Binding-site contacts:
Ligand atom C contacts residue ASN116 of chain 1.D at 3.4 Å.
Ligand atom CB contacts residue HIS162 of chain 1.B at 3.1 Å.
Ligand atom C contacts residue TYR323 of chain 1.D at 3.7 Å (hydrophobic).
Ligand atom C contacts residue ARG115 of chain 1.D at 3.7 Å.
Ligand atom OD1 contacts residue ASN116 of chain 1.D at 3.9 Å.
Ligand atom OG2 contacts residue ARG115 of chain 1.D at 3.7 Å.
Ligand atom N4 contacts residue SER29 of chain 1.D at 3.2 Å (h-bond).
Ligand atom C1 contacts residue TYR323 of chain 1.D at 3.3 Å (hydrophobic).
Ligand atom O52 contacts residue GLN328 of chain 1.D at 3.8 Å.
Ligand atom O51 contacts residue LYS331 of chain 1.D at 2.8 Å (salt-bridge).
Ligand atom CD contacts residue THR161 of chain 1.B at 3.5 Å.
Ligand atom C3 contacts residue VAL119 of chain 1.D at 3.9 Å (hydrophobic).
Ligand atom OG2 contacts residue HIS162 of chain 1.B at 3.8 Å.
Ligand atom N2 contacts residue TYR323 of chain 1.D at 3.6 Å.
Ligand atom C5 contacts residue TYR323 of chain 1.D at 3.2 Å (hydrophobic).
Ligand atom CA contacts residue HIS162 of chain 1.B at 3.4 Å.
Ligand atom CG contacts residue HIS162 of chain 1.B at 3.8 Å.
Ligand atom N2 contacts residue ARG115 of chain 1.D at 3.9 Å.
Ligand atom OD2 contacts residue ASN116 of chain 1.D at 2.6 Å (h-bond).
Ligand atom OG2 contacts residue ASN291 of chain 1.A at 4.0 Å.
Ligand atom C5 contacts residue GLN328 of chain 1.D at 3.6 Å.
Ligand atom OG2 contacts residue THR281 of chain 1.A at 3.8 Å.
Ligand atom C5 contacts residue LYS331 of chain 1.D at 3.8 Å.
Ligand atom C4 contacts residue TYR323 of chain 1.D at 3.5 Å (hydrophobic).
Ligand atom OD2 contacts residue TYR323 of chain 1.D at 3.7 Å.
Ligand atom O51 contacts residue GLN328 of chain 1.D at 3.6 Å.
Ligand atom C3 contacts residue HIS91 of chain 1.D at 3.8 Å.
Ligand atom O52 contacts residue TYR323 of chain 1.D at 2.4 Å (h-bond).
Ligand atom C2 contacts residue ARG115 of chain 1.D at 3.8 Å.
Ligand atom N4 contacts residue GLN328 of chain 1.D at 2.6 Å (h-bond).
Ligand atom C2 contacts residue TYR323 of chain 1.D at 3.6 Å (hydrophobic).
Ligand atom N2 contacts residue ASN116 of chain 1.D at 2.8 Å (h-bond).
Ligand atom C4 contacts residue GLN328 of chain 1.D at 3.4 Å.
Ligand atom CD contacts residue ASN116 of chain 1.D at 3.3 Å.
Ligand atom C1 contacts residue ARG115 of chain 1.D at 3.8 Å.
Ligand atom OD2 contacts residue THR161 of chain 1.B at 3.1 Å.
Ligand atom CB contacts residue THR161 of chain 1.B at 3.4 Å.
Ligand atom N3 contacts residue ARG115 of chain 1.D at 3.0 Å (salt-bridge).
Ligand atom N1 contacts residue ASN116 of chain 1.D at 3.2 Å (h-bond).
Ligand atom OD1 contacts residue THR161 of chain 1.B at 3.0 Å (h-bond).

Sequence of chain 1.B:
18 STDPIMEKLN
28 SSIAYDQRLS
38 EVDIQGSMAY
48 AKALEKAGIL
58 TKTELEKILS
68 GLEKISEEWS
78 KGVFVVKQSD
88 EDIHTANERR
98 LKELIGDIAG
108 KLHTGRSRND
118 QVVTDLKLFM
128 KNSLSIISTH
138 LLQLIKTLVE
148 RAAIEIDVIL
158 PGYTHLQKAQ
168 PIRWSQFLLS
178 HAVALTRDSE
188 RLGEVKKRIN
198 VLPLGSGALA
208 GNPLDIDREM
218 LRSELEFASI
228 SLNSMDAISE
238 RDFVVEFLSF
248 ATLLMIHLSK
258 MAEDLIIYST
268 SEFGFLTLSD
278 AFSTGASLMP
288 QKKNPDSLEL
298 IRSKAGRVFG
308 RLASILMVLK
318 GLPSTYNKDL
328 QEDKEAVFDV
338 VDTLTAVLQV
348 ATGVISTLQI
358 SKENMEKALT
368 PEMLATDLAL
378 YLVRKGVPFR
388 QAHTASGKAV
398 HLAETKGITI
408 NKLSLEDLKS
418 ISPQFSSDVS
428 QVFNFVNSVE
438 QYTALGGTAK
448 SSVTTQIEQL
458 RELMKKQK

Sequence of chain 1.A:
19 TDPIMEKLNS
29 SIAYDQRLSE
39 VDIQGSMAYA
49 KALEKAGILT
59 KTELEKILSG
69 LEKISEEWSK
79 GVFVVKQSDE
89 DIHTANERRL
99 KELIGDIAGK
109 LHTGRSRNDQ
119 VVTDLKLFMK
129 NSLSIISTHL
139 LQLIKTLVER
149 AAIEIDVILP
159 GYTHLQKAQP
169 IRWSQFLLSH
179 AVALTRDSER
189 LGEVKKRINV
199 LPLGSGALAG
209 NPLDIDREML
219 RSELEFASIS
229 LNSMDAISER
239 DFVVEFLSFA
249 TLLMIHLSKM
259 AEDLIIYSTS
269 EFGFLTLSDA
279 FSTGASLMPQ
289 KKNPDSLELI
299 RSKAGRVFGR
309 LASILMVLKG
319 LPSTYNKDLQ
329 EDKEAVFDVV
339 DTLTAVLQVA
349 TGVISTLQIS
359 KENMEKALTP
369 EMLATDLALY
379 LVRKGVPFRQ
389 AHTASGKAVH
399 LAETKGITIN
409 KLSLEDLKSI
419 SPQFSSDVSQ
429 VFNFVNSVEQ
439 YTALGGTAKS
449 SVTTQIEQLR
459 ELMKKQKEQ

The protein below binds the small molecule below.
Small molecule (SMILES): [H]/N=C(/NCCC[C@H](N)C(=O)O)NC(CC(=O)O)C(=O)O

Sequence of chain 1.D:
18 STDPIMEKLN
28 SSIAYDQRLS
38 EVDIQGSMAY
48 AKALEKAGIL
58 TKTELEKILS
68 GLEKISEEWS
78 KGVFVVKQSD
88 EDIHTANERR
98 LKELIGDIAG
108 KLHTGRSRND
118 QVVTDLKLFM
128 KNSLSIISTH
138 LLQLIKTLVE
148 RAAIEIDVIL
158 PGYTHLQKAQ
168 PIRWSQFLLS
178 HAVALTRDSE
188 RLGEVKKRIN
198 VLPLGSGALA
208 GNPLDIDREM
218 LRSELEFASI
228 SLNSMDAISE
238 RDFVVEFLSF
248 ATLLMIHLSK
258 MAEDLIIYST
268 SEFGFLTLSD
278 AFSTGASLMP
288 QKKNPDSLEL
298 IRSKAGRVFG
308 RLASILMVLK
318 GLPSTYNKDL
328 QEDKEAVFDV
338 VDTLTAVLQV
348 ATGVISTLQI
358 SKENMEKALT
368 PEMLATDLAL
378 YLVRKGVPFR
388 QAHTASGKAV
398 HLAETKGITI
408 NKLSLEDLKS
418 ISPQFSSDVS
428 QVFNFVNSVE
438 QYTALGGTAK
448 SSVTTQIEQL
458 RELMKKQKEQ